Binding-site contacts:
Ligand atom N17 contacts residue ASN90 of chain 1.A at 3.1 Å (h-bond).
Ligand atom C19 contacts residue TYR89 of chain 1.A at 3.9 Å (hydrophobic).
Ligand atom C12 contacts residue PRO32 of chain 1.A at 3.4 Å (hydrophobic).
Ligand atom O16 contacts residue VAL37 of chain 1.A at 3.7 Å.
Ligand atom O01 contacts residue ARG95 of chain 1.A at 2.7 Å (salt-bridge).
Ligand atom C21 contacts residue LEU42 of chain 1.A at 3.9 Å (hydrophobic).
Ligand atom C15 contacts residue VAL37 of chain 1.A at 3.5 Å (hydrophobic).
Ligand atom N22 contacts residue LEU42 of chain 1.A at 3.9 Å.
Ligand atom C39 contacts residue ARG95 of chain 1.A at 3.6 Å.
Ligand atom C15 contacts residue VAL96 of chain 1.A at 3.7 Å (hydrophobic).
Ligand atom C07 contacts residue LEU42 of chain 1.A at 3.8 Å (hydrophobic).
Ligand atom C38 contacts residue LEU31 of chain 1.A at 3.8 Å (hydrophobic).
Ligand atom C20 contacts residue PRO32 of chain 1.A at 3.5 Å (hydrophobic).
Ligand atom C18 contacts residue ASN90 of chain 1.A at 3.6 Å.
Ligand atom C32 contacts residue ARG95 of chain 1.A at 3.7 Å.
Ligand atom C19 contacts residue ASN90 of chain 1.A at 3.8 Å.
Ligand atom N17 contacts residue TYR47 of chain 1.A at 3.6 Å.
Ligand atom C33 contacts residue ARG95 of chain 1.A at 3.9 Å.
Ligand atom C11 contacts residue PRO32 of chain 1.A at 3.5 Å (hydrophobic).
Ligand atom O16 contacts residue VAL96 of chain 1.A at 3.9 Å.
Ligand atom C02 contacts residue ARG95 of chain 1.A at 3.8 Å.
Ligand atom C34 contacts residue ARG95 of chain 1.A at 3.8 Å.
Ligand atom O16 contacts residue ASN90 of chain 1.A at 3.3 Å (h-bond).
Ligand atom C20 contacts residue PHE33 of chain 1.A at 3.8 Å (hydrophobic).
Ligand atom N17 contacts residue TYR89 of chain 1.A at 3.8 Å.
Ligand atom C20 contacts residue VAL96 of chain 1.A at 3.7 Å (hydrophobic).
Ligand atom C27 contacts residue LEU31 of chain 1.A at 4.0 Å (hydrophobic).
Ligand atom C21 contacts residue VAL96 of chain 1.A at 3.8 Å (hydrophobic).
Ligand atom C05 contacts residue LEU42 of chain 1.A at 3.5 Å (hydrophobic).
Ligand atom C13 contacts residue LEU42 of chain 1.A at 4.0 Å (hydrophobic).
Ligand atom C28 contacts residue PRO32 of chain 1.A at 4.0 Å (hydrophobic).
Ligand atom C39 contacts residue PRO32 of chain 1.A at 3.9 Å (hydrophobic).
Ligand atom C19 contacts residue ILE44 of chain 1.A at 3.4 Å (hydrophobic).
Ligand atom C10 contacts residue LEU42 of chain 1.A at 4.0 Å (hydrophobic).
Ligand atom N08 contacts residue LEU42 of chain 1.A at 3.8 Å.
Ligand atom C09 contacts residue LEU42 of chain 1.A at 4.0 Å (hydrophobic).
Ligand atom C14 contacts residue VAL37 of chain 1.A at 3.8 Å (hydrophobic).
Ligand atom C40 contacts residue ARG95 of chain 1.A at 3.4 Å.
Ligand atom C41 contacts residue ARG95 of chain 1.A at 3.2 Å.
Ligand atom C37 contacts residue PHE99 of chain 1.A at 3.8 Å (hydrophobic).

This small molecule binds to this protein.
Small molecule (SMILES): COC1CCC(n2c([C@@H]3CCCC(=O)N3c3cccc(C(C)(C)C)c3)nc3cc(-c4c(C)noc4C)ccc32)CC1

Sequence of chain 1.A:
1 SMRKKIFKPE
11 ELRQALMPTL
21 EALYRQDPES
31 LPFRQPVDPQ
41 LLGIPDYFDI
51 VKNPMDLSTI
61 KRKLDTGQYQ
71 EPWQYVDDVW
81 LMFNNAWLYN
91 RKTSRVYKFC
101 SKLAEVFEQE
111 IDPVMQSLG